The small molecule below binds the protein below.
Small molecule (SMILES): CC(=O)N[C@H]1[C@H](O[C@H]2[C@H](O)[C@@H](NC(C)=O)CO[C@@H]2CO)O[C@H](CO)[C@@H](O)[C@@H]1O

Sequence of chain 1.A:
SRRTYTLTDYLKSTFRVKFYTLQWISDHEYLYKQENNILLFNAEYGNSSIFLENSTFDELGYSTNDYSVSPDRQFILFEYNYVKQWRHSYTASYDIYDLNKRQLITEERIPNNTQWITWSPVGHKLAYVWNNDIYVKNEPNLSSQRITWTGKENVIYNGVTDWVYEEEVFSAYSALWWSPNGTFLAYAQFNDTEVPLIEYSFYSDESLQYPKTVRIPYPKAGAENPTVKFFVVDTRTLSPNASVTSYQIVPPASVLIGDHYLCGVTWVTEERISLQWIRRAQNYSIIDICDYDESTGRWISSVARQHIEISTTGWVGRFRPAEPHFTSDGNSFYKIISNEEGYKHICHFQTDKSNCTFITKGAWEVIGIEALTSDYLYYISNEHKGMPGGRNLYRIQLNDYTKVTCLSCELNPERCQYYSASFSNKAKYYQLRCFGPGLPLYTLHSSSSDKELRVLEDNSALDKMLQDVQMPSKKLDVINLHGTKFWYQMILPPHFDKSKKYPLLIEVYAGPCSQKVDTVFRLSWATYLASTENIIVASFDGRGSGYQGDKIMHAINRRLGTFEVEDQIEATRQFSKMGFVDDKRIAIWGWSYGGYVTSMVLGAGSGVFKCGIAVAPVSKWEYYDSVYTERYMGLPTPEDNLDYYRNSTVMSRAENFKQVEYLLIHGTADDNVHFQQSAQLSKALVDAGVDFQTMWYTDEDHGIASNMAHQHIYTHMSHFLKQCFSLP

Binding-site contacts:
Ligand atom C1 contacts residue ILE156 of chain 1.A at 4.4 Å (hydrophobic).
Ligand atom O7 contacts residue LYS229 of chain 1.A at 4.1 Å.
Ligand atom O7 contacts residue GLN189 of chain 1.A at 4.1 Å.
Ligand atom C4 contacts residue ASN191 of chain 1.A at 4.2 Å.
Ligand atom O5 contacts residue THR193 of chain 1.A at 3.9 Å.
Ligand atom O7 contacts residue ILE156 of chain 1.A at 4.4 Å.
Ligand atom C6 contacts residue GLU194 of chain 1.A at 3.8 Å.
Ligand atom N2 contacts residue ILE156 of chain 1.A at 3.6 Å.
Ligand atom C6 contacts residue THR193 of chain 1.A at 4.3 Å.
Ligand atom C7 contacts residue ASN191 of chain 1.A at 3.3 Å.
Ligand atom O6 contacts residue GLU194 of chain 1.A at 2.6 Å (salt-bridge).
Ligand atom C2 contacts residue THR193 of chain 1.A at 4.4 Å.
Ligand atom O6 contacts residue THR193 of chain 1.A at 3.6 Å.
Ligand atom C8 contacts residue THR150 of chain 1.A at 4.0 Å.
Ligand atom C2 contacts residue ASN191 of chain 1.A at 2.5 Å.
Ligand atom C7 contacts residue ILE156 of chain 1.A at 3.7 Å (hydrophobic).
Ligand atom C1 contacts residue THR193 of chain 1.A at 3.4 Å.
Ligand atom C5 contacts residue THR193 of chain 1.A at 3.9 Å.
Ligand atom C8 contacts residue GLN189 of chain 1.A at 4.4 Å.
Ligand atom C3 contacts residue ASN191 of chain 1.A at 3.8 Å.
Ligand atom O5 contacts residue ASN191 of chain 1.A at 2.4 Å (h-bond).
Ligand atom N2 contacts residue ASN191 of chain 1.A at 2.9 Å (h-bond).
Ligand atom C8 contacts residue ILE156 of chain 1.A at 3.6 Å (hydrophobic).
Ligand atom C8 contacts residue GLU194 of chain 1.A at 3.7 Å.
Ligand atom C1 contacts residue ASN191 of chain 1.A at 1.4 Å.
Ligand atom O7 contacts residue THR193 of chain 1.A at 4.3 Å.
Ligand atom C5 contacts residue ASN191 of chain 1.A at 3.7 Å.
Ligand atom O7 contacts residue ASN191 of chain 1.A at 3.2 Å (h-bond).
Ligand atom C3 contacts residue THR193 of chain 1.A at 4.5 Å.